The small molecule below binds the protein below.
Small molecule (SMILES): CC(=O)N[C@@H]1[C@@H](O)[C@H](O)[C@@H](CO)O[C@H]1O

Binding-site contacts:
Ligand atom C2 contacts residue ASN27 of chain 2.B at 2.5 Å.
Ligand atom O5 contacts residue ASN27 of chain 2.B at 2.4 Å (h-bond).
Ligand atom C8 contacts residue ASN27 of chain 2.B at 4.4 Å.
Ligand atom C1 contacts residue ASN27 of chain 2.B at 1.4 Å.
Ligand atom O7 contacts residue ASN27 of chain 2.B at 3.4 Å (h-bond).
Ligand atom C3 contacts residue ASN27 of chain 2.B at 3.8 Å.
Ligand atom C7 contacts residue ARG25 of chain 2.B at 3.6 Å.
Ligand atom C5 contacts residue ASN27 of chain 2.B at 3.7 Å.
Ligand atom C1 contacts residue ARG25 of chain 2.B at 3.5 Å.
Ligand atom C7 contacts residue ASN27 of chain 2.B at 3.3 Å.
Ligand atom C8 contacts residue LYS26 of chain 2.B at 3.9 Å.
Ligand atom C2 contacts residue ARG25 of chain 2.B at 3.8 Å.
Ligand atom N2 contacts residue ARG25 of chain 2.B at 3.0 Å (salt-bridge).
Ligand atom C4 contacts residue ASN27 of chain 2.B at 4.2 Å.
Ligand atom N2 contacts residue ASN27 of chain 2.B at 2.9 Å (h-bond).
Ligand atom O7 contacts residue LYS26 of chain 2.B at 4.5 Å.
Ligand atom C8 contacts residue ARG25 of chain 2.B at 3.6 Å.
Ligand atom C7 contacts residue LYS26 of chain 2.B at 4.3 Å.

Sequence of chain 2.B:
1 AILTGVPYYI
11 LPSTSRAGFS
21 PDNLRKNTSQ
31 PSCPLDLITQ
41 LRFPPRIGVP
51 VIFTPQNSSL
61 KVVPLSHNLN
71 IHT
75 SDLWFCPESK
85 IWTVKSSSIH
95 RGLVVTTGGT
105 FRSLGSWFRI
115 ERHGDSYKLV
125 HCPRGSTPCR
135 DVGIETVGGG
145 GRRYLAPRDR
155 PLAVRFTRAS